Sequence of chain 1.E:
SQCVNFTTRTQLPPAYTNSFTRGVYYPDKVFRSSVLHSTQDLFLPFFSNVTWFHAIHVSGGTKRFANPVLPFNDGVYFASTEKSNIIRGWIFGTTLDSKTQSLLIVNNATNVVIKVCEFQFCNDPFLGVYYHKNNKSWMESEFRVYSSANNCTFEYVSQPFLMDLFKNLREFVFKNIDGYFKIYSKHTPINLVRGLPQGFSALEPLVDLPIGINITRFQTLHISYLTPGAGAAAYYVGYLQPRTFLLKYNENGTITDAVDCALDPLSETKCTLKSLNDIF

A protein and the small-molecule ligand that binds it are described below.
Small molecule (SMILES): CC(=O)N[C@H]1[C@H](O[C@H]2[C@H](O)[C@@H](NC(C)=O)CO[C@@H]2CO[C@@H]2O[C@@H](C)[C@@H](O)[C@@H](O)[C@@H]2O)O[C@H](CO)[C@@H](O)[C@@H]1O

Binding-site contacts:
Ligand atom O7 contacts residue VAL159 of chain 1.E at 3.8 Å.
Ligand atom O5 contacts residue THR112 of chain 1.E at 4.3 Å.
Ligand atom O5 contacts residue ASN110 of chain 1.E at 2.5 Å (h-bond).
Ligand atom C8 contacts residue ASN110 of chain 1.E at 4.3 Å.
Ligand atom O7 contacts residue ASN110 of chain 1.E at 3.3 Å (h-bond).
Ligand atom N2 contacts residue ASN110 of chain 1.E at 2.8 Å (h-bond).
Ligand atom C4 contacts residue PHE145 of chain 1.E at 3.8 Å (hydrophobic).
Ligand atom C6 contacts residue ASN110 of chain 1.E at 3.9 Å.
Ligand atom O5 contacts residue ASN113 of chain 1.E at 4.0 Å.
Ligand atom N2 contacts residue THR112 of chain 1.E at 2.7 Å (h-bond).
Ligand atom O3 contacts residue TYR148 of chain 1.E at 3.8 Å.
Ligand atom C1 contacts residue ASN113 of chain 1.E at 3.7 Å.
Ligand atom C5 contacts residue PHE145 of chain 1.E at 4.3 Å (hydrophobic).
Ligand atom C5 contacts residue ASN110 of chain 1.E at 3.7 Å.
Ligand atom C8 contacts residue THR112 of chain 1.E at 3.6 Å.
Ligand atom C3 contacts residue ASN110 of chain 1.E at 3.8 Å.
Ligand atom C1 contacts residue ASN110 of chain 1.E at 1.4 Å.
Ligand atom C2 contacts residue ASN110 of chain 1.E at 2.4 Å.
Ligand atom C3 contacts residue ASN113 of chain 1.E at 4.3 Å.
Ligand atom C4 contacts residue TYR148 of chain 1.E at 4.0 Å (hydrophobic).
Ligand atom C3 contacts residue TYR148 of chain 1.E at 4.3 Å (hydrophobic).
Ligand atom O4 contacts residue TYR148 of chain 1.E at 2.8 Å (h-bond).
Ligand atom O3 contacts residue THR112 of chain 1.E at 4.2 Å.
Ligand atom C6 contacts residue VAL115 of chain 1.E at 3.8 Å (hydrophobic).
Ligand atom C8 contacts residue GLU142 of chain 1.E at 3.9 Å.
Ligand atom C1 contacts residue THR112 of chain 1.E at 3.2 Å.
Ligand atom C7 contacts residue ASN110 of chain 1.E at 3.2 Å.
Ligand atom C7 contacts residue THR112 of chain 1.E at 3.8 Å.
Ligand atom C2 contacts residue THR112 of chain 1.E at 3.2 Å.
Ligand atom C6 contacts residue VAL159 of chain 1.E at 4.1 Å (hydrophobic).
Ligand atom C4 contacts residue ASN110 of chain 1.E at 4.3 Å.
Ligand atom O5 contacts residue VAL115 of chain 1.E at 3.7 Å.
Ligand atom C3 contacts residue THR112 of chain 1.E at 3.4 Å.
Ligand atom C8 contacts residue VAL159 of chain 1.E at 4.0 Å (hydrophobic).
Ligand atom C5 contacts residue VAL115 of chain 1.E at 4.0 Å (hydrophobic).
Ligand atom O4 contacts residue PHE145 of chain 1.E at 3.2 Å.
Ligand atom C6 contacts residue PHE145 of chain 1.E at 3.4 Å (hydrophobic).
Ligand atom C6 contacts residue VAL115 of chain 1.E at 4.2 Å (hydrophobic).
Ligand atom C5 contacts residue ASN113 of chain 1.E at 3.8 Å.
Ligand atom O5 contacts residue VAL115 of chain 1.E at 3.6 Å.